Binding-site contacts:
Ligand atom C5 contacts residue SER305 of chain 2.A at 4.3 Å.
Ligand atom C2 contacts residue ASN303 of chain 2.A at 2.5 Å.
Ligand atom C6 contacts residue SER305 of chain 2.A at 4.4 Å.
Ligand atom C5 contacts residue SER305 of chain 2.A at 3.8 Å.
Ligand atom C3 contacts residue ALA106 of chain 1.B at 3.6 Å (hydrophobic).
Ligand atom C1 contacts residue SER305 of chain 2.A at 4.3 Å.
Ligand atom O4 contacts residue LYS307 of chain 2.A at 4.1 Å.
Ligand atom O3 contacts residue ALA387 of chain 2.A at 4.4 Å.
Ligand atom C3 contacts residue ASN303 of chain 2.A at 3.8 Å.
Ligand atom C5 contacts residue SER306 of chain 2.A at 4.4 Å.
Ligand atom C4 contacts residue ALA106 of chain 1.B at 4.5 Å (hydrophobic).
Ligand atom O4 contacts residue ALA106 of chain 1.B at 4.3 Å.
Ligand atom C6 contacts residue SER306 of chain 2.A at 3.9 Å.
Ligand atom C5 contacts residue ASN303 of chain 2.A at 3.6 Å.
Ligand atom O7 contacts residue ASN303 of chain 2.A at 3.7 Å.
Ligand atom O3 contacts residue ALA106 of chain 1.B at 3.7 Å.
Ligand atom O5 contacts residue SER305 of chain 2.A at 3.5 Å.
Ligand atom C4 contacts residue GLU388 of chain 2.A at 3.9 Å.
Ligand atom C1 contacts residue ASN303 of chain 2.A at 1.4 Å.
Ligand atom O3 contacts residue GLU388 of chain 2.A at 3.6 Å.
Ligand atom C4 contacts residue ASN303 of chain 2.A at 4.2 Å.
Ligand atom C5 contacts residue GLU388 of chain 2.A at 4.5 Å.
Ligand atom N2 contacts residue ASN303 of chain 2.A at 2.9 Å (h-bond).
Ligand atom C6 contacts residue SER305 of chain 2.A at 3.6 Å.
Ligand atom C3 contacts residue GLU388 of chain 2.A at 3.8 Å.
Ligand atom C7 contacts residue ASN303 of chain 2.A at 3.6 Å.
Ligand atom C4 contacts residue LYS307 of chain 2.A at 4.3 Å.
Ligand atom N2 contacts residue ALA106 of chain 1.B at 4.2 Å.
Ligand atom O5 contacts residue ASN303 of chain 2.A at 2.3 Å (h-bond).
Ligand atom C6 contacts residue LYS307 of chain 2.A at 3.8 Å.
Ligand atom C8 contacts residue ALA106 of chain 1.B at 4.1 Å (hydrophobic).
Ligand atom O6 contacts residue SER305 of chain 2.A at 4.1 Å.

Sequence of chain 2.A:
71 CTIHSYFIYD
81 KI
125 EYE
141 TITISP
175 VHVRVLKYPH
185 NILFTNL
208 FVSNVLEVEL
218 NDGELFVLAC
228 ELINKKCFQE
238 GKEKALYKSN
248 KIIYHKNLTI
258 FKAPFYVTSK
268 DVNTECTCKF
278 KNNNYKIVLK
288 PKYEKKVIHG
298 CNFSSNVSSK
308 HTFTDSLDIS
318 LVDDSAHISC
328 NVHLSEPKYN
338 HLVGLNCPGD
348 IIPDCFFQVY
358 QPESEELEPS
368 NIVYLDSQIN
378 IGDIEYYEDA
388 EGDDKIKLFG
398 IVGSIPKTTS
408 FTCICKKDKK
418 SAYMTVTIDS

The small molecule below binds the protein below.
Small molecule (SMILES): CC(=O)N[C@H]1CO[C@H](CO[C@@H]2O[C@@H](C)[C@@H](O)[C@@H](O)[C@@H]2O)[C@@H](O)[C@@H]1O

Sequence of chain 1.B:
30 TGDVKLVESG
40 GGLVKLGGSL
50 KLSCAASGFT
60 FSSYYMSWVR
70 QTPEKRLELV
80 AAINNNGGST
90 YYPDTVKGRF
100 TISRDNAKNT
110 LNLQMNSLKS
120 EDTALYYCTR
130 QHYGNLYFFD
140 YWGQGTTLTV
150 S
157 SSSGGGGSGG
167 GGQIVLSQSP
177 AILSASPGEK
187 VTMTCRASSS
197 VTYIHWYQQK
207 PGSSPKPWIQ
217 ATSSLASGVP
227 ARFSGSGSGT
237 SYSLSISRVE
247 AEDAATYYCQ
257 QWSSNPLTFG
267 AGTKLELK